A small-molecule ligand and the protein it binds are described below.
Small molecule (SMILES): Nc1nc2c(ncn2[C@@H]2O[C@H](CO[P](=O)(O)O[P](=O)(O)OP(O)(O)=S)[C@@H](O)[C@H]2O)c(=O)[nH]1

Sequence of chain 1.S:
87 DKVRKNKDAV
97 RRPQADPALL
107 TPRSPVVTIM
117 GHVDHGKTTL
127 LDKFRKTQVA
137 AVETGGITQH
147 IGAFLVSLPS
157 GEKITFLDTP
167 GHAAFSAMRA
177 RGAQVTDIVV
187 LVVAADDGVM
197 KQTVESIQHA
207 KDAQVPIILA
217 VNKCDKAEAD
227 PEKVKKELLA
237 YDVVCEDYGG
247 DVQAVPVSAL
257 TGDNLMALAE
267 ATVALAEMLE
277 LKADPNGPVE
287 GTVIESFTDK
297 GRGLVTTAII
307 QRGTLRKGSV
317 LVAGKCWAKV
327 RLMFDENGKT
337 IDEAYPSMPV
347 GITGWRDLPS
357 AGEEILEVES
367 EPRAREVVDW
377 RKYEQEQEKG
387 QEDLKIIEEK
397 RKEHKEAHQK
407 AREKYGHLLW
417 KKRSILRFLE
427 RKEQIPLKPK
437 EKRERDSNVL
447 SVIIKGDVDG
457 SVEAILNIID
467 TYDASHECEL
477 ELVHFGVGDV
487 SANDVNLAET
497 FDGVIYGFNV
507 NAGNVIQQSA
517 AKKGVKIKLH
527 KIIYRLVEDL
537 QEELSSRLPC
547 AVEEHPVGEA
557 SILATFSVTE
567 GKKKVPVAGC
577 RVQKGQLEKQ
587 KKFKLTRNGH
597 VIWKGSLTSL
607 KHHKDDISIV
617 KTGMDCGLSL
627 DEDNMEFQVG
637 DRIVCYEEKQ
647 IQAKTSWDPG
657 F

Binding-site contacts:
Ligand atom O6 contacts residue LYS219 of chain 1.S at 3.2 Å.
Ligand atom O3G contacts residue THR144 of chain 1.S at 2.8 Å (h-bond).
Ligand atom O2B contacts residue LYS123 of chain 1.S at 3.0 Å.
Ligand atom O3B contacts residue MG1 of chain 1.NJ at 3.2 Å.
Ligand atom O2G contacts residue LYS123 of chain 1.S at 3.0 Å (salt-bridge).
Ligand atom O1A contacts residue NA1 of chain 1.OJ at 2.9 Å (h-bond).
Ligand atom N3 contacts residue LEU256 of chain 1.S at 3.4 Å.
Ligand atom O2B contacts residue GLY122 of chain 1.S at 3.2 Å (h-bond).
Ligand atom O2B contacts residue HIS121 of chain 1.S at 3.4 Å (h-bond).
Ligand atom O3G contacts residue MG1 of chain 1.NJ at 2.0 Å.
Ligand atom O6 contacts residue ASN218 of chain 1.S at 3.0 Å (h-bond).
Ligand atom N1 contacts residue LYS219 of chain 1.S at 3.6 Å.
Ligand atom C5' contacts residue ASP120 of chain 1.S at 3.5 Å.
Ligand atom O3A contacts residue GLY122 of chain 1.S at 2.9 Å (h-bond).
Ligand atom O3B contacts residue ASP120 of chain 1.S at 3.3 Å (salt-bridge).
Ligand atom N2 contacts residue ASP221 of chain 1.S at 3.5 Å (salt-bridge).
Ligand atom O2G contacts residue GLY167 of chain 1.S at 3.4 Å (h-bond).
Ligand atom C2 contacts residue LEU256 of chain 1.S at 3.5 Å (hydrophobic).
Ligand atom N7 contacts residue ALA255 of chain 1.S at 3.6 Å.
Ligand atom PB contacts residue GLY122 of chain 1.S at 3.6 Å.
Ligand atom C2 contacts residue ASP221 of chain 1.S at 3.6 Å.
Ligand atom O2A contacts residue THR124 of chain 1.S at 3.2 Å.
Ligand atom O2G contacts residue ASP120 of chain 1.S at 3.7 Å.
Ligand atom O2A contacts residue GLY122 of chain 1.S at 3.6 Å.
Ligand atom O1B contacts residue LYS123 of chain 1.S at 3.5 Å (salt-bridge).
Ligand atom O1B contacts residue THR124 of chain 1.S at 2.7 Å (h-bond).
Ligand atom N1 contacts residue ASP221 of chain 1.S at 2.8 Å (salt-bridge).
Ligand atom O6 contacts residue SER254 of chain 1.S at 3.6 Å.
Ligand atom PG contacts residue MG1 of chain 1.NJ at 3.1 Å.
Ligand atom C5 contacts residue LYS219 of chain 1.S at 3.7 Å.
Ligand atom O1B contacts residue MG1 of chain 1.NJ at 2.0 Å.
Ligand atom C6 contacts residue LYS219 of chain 1.S at 3.4 Å.
Ligand atom O2G contacts residue VAL119 of chain 1.S at 3.5 Å.
Ligand atom O4' contacts residue LYS219 of chain 1.S at 3.5 Å (salt-bridge).
Ligand atom O3A contacts residue ASP120 of chain 1.S at 3.4 Å.
Ligand atom O2A contacts residue THR125 of chain 1.S at 3.1 Å (h-bond).
Ligand atom O2B contacts residue ASP120 of chain 1.S at 3.6 Å (salt-bridge).
Ligand atom PB contacts residue MG1 of chain 1.NJ at 3.1 Å.
Ligand atom O6 contacts residue ALA255 of chain 1.S at 3.0 Å (h-bond).
Ligand atom N7 contacts residue ASN218 of chain 1.S at 3.7 Å.